A protein and the small-molecule ligand that binds it are described below.
Small molecule (SMILES): Cc1ccc(C(=O)Nc2cccc(C(F)(F)F)c2)cc1Nc1nc(-c2cccnc2)nc2nn(C)cc12

Binding-site contacts:
Ligand atom CBB contacts residue GLU69 of chain 1.A at 3.7 Å.
Ligand atom CBG contacts residue TYR141 of chain 1.A at 3.4 Å (hydrophobic).
Ligand atom CAT contacts residue ILE82 of chain 1.A at 3.5 Å (hydrophobic).
Ligand atom CAM contacts residue LEU152 of chain 1.A at 3.6 Å (hydrophobic).
Ligand atom NAZ contacts residue ASP163 of chain 1.A at 3.6 Å.
Ligand atom OBA contacts residue ILE82 of chain 1.A at 3.7 Å.
Ligand atom CBE contacts residue TYR141 of chain 1.A at 3.5 Å (hydrophobic).
Ligand atom C4 contacts residue PHE164 of chain 1.A at 3.4 Å (hydrophobic).
Ligand atom NAC contacts residue THR98 of chain 1.A at 3.0 Å (h-bond).
Ligand atom FBJ contacts residue SER162 of chain 1.A at 3.1 Å.
Ligand atom N1 contacts residue ALA50 of chain 1.A at 3.2 Å.
Ligand atom CAS contacts residue THR98 of chain 1.A at 3.5 Å.
Ligand atom NAO contacts residue MET101 of chain 1.A at 3.0 Å (h-bond).
Ligand atom CAY contacts residue ASP163 of chain 1.A at 3.4 Å.
Ligand atom CAU contacts residue LYS52 of chain 1.A at 3.6 Å.
Ligand atom FBJ contacts residue HIS143 of chain 1.A at 3.6 Å.
Ligand atom OBA contacts residue SER162 of chain 1.A at 3.4 Å.
Ligand atom CAQ contacts residue PHE100 of chain 1.A at 3.5 Å (hydrophobic).
Ligand atom C5 contacts residue PHE164 of chain 1.A at 3.4 Å (hydrophobic).
Ligand atom CAW contacts residue MET73 of chain 1.A at 3.4 Å (hydrophobic).
Ligand atom NAO contacts residue PHE100 of chain 1.A at 3.5 Å.
Ligand atom NAC contacts residue ILE82 of chain 1.A at 3.6 Å.
Ligand atom CAX contacts residue ALA50 of chain 1.A at 3.7 Å (hydrophobic).
Ligand atom CBB contacts residue MET73 of chain 1.A at 3.7 Å (hydrophobic).
Ligand atom FBI contacts residue PHE76 of chain 1.A at 3.4 Å.
Ligand atom NAJ contacts residue VAL34 of chain 1.A at 3.6 Å.
Ligand atom OBA contacts residue ASP163 of chain 1.A at 2.9 Å (salt-bridge).
Ligand atom CAR contacts residue THR98 of chain 1.A at 3.5 Å.
Ligand atom CAW contacts residue GLU69 of chain 1.A at 3.2 Å.
Ligand atom CBD contacts residue ASP163 of chain 1.A at 3.5 Å.
Ligand atom NAI contacts residue PHE164 of chain 1.A at 3.3 Å.
Ligand atom FBK contacts residue VAL161 of chain 1.A at 3.6 Å.
Ligand atom NAZ contacts residue MET73 of chain 1.A at 3.3 Å (h-bond).
Ligand atom FBJ contacts residue ASP163 of chain 1.A at 3.6 Å.
Ligand atom CBC contacts residue GLU69 of chain 1.A at 3.4 Å.
Ligand atom CAQ contacts residue MET101 of chain 1.A at 3.2 Å (hydrophobic).
Ligand atom CAH contacts residue PHE164 of chain 1.A at 3.5 Å (hydrophobic).
Ligand atom NAJ contacts residue PHE164 of chain 1.A at 3.5 Å.
Ligand atom NAZ contacts residue GLU69 of chain 1.A at 3.0 Å (salt-bridge).
Ligand atom FBK contacts residue ILE81 of chain 1.A at 3.6 Å.

Sequence of chain 1.A:
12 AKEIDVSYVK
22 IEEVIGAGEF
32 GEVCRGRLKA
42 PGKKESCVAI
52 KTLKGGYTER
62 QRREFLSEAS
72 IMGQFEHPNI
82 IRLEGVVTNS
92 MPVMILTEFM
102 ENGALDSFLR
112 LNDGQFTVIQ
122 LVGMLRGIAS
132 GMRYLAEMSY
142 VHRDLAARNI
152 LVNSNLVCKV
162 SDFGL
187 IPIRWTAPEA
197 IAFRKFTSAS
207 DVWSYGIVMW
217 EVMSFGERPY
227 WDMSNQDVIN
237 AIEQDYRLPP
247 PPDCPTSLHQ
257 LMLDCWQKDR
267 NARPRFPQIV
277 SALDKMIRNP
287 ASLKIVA